Sequence of chain 1.A:
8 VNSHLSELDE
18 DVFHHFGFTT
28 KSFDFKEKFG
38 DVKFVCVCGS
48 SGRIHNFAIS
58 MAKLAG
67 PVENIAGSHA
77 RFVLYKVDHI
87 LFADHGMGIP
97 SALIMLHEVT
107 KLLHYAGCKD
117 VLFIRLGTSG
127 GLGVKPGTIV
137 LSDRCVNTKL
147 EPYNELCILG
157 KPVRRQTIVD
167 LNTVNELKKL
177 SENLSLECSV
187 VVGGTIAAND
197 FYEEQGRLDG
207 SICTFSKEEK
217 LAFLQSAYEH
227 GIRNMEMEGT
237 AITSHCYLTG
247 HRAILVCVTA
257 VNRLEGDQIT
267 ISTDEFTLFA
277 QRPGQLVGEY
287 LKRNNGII

Binding-site contacts:
Ligand atom C5 contacts residue SER125 of chain 1.A at 3.4 Å.
Ligand atom N3 contacts residue MET231 of chain 1.A at 3.5 Å (h-bond).
Ligand atom O4 contacts residue SER125 of chain 1.A at 3.9 Å.
Ligand atom O2 contacts residue GLU232 of chain 1.A at 3.3 Å.
Ligand atom CM5 contacts residue GLY126 of chain 1.A at 3.9 Å.
Ligand atom C4 contacts residue GLY126 of chain 1.A at 3.3 Å.
Ligand atom C6 contacts residue PHE197 of chain 1.A at 3.8 Å (hydrophobic).
Ligand atom N3 contacts residue PHE197 of chain 1.A at 3.3 Å.
Ligand atom C4 contacts residue ARG203 of chain 1.A at 3.8 Å.
Ligand atom C4 contacts residue PHE197 of chain 1.A at 3.3 Å (hydrophobic).
Ligand atom O4 contacts residue ARG203 of chain 1.A at 2.8 Å (salt-bridge).
Ligand atom CM5 contacts residue SER125 of chain 1.A at 3.2 Å.
Ligand atom C6 contacts residue SER125 of chain 1.A at 3.5 Å.
Ligand atom C4 contacts residue MET231 of chain 1.A at 4.1 Å (hydrophobic).
Ligand atom N3 contacts residue ARG203 of chain 1.A at 4.1 Å.
Ligand atom N3 contacts residue GLY126 of chain 1.A at 3.8 Å.
Ligand atom C4 contacts residue SER125 of chain 1.A at 3.6 Å.
Ligand atom O4 contacts residue GLY126 of chain 1.A at 3.3 Å (h-bond).
Ligand atom C2 contacts residue GLN201 of chain 1.A at 3.5 Å.
Ligand atom N1 contacts residue THR124 of chain 1.A at 3.6 Å (h-bond).
Ligand atom O2 contacts residue PHE197 of chain 1.A at 4.0 Å.
Ligand atom O4 contacts residue GLN201 of chain 1.A at 3.7 Å.
Ligand atom O2 contacts residue MET231 of chain 1.A at 3.7 Å.
Ligand atom CM5 contacts residue ALA256 of chain 1.A at 3.8 Å (hydrophobic).
Ligand atom C4 contacts residue GLN201 of chain 1.A at 3.7 Å.
Ligand atom C5 contacts residue PHE197 of chain 1.A at 3.6 Å (hydrophobic).
Ligand atom N3 contacts residue GLN201 of chain 1.A at 2.9 Å (h-bond).
Ligand atom O2 contacts residue GLN201 of chain 1.A at 2.8 Å (h-bond).
Ligand atom C2 contacts residue GLU232 of chain 1.A at 4.0 Å.
Ligand atom O4 contacts residue PHE197 of chain 1.A at 3.7 Å.
Ligand atom C2 contacts residue MET231 of chain 1.A at 3.6 Å (hydrophobic).
Ligand atom O2 contacts residue MET233 of chain 1.A at 3.4 Å.
Ligand atom C2 contacts residue PHE197 of chain 1.A at 3.6 Å (hydrophobic).
Ligand atom N1 contacts residue SER125 of chain 1.A at 3.9 Å.
Ligand atom CM5 contacts residue ILE265 of chain 1.A at 3.7 Å (hydrophobic).
Ligand atom C5 contacts residue GLY126 of chain 1.A at 3.5 Å.
Ligand atom N1 contacts residue PHE197 of chain 1.A at 3.9 Å.
Ligand atom C6 contacts residue THR124 of chain 1.A at 3.7 Å.
Ligand atom C6 contacts residue GLY126 of chain 1.A at 4.2 Å.
Ligand atom N1 contacts residue MET231 of chain 1.A at 4.3 Å.

A protein and the small-molecule ligand that binds it are described below.
Small molecule (SMILES): Cc1c[nH]c(=O)[nH]c1=O